A small-molecule ligand and the protein it binds are described below.
Small molecule (SMILES): CC(=O)N[C@@H]1[C@@H](O)[C@H](O)[C@@H](CO)O[C@H]1O

Binding-site contacts:
Ligand atom C1 contacts residue ASN202 of chain 1.C at 1.5 Å.
Ligand atom C3 contacts residue ASN202 of chain 1.C at 3.8 Å.
Ligand atom O7 contacts residue ASN202 of chain 1.C at 3.8 Å.
Ligand atom C6 contacts residue TYR240 of chain 1.C at 3.6 Å (hydrophobic).
Ligand atom O6 contacts residue TYR240 of chain 1.C at 3.5 Å (h-bond).
Ligand atom C5 contacts residue ASN202 of chain 1.C at 3.7 Å.
Ligand atom C1 contacts residue ASN287 of chain 1.C at 4.4 Å.
Ligand atom C4 contacts residue ASN202 of chain 1.C at 4.2 Å.
Ligand atom C2 contacts residue ASN202 of chain 1.C at 2.5 Å.
Ligand atom C5 contacts residue ASN287 of chain 1.C at 4.4 Å.
Ligand atom C8 contacts residue ASN202 of chain 1.C at 4.3 Å.
Ligand atom O5 contacts residue ASN287 of chain 1.C at 4.5 Å.
Ligand atom O5 contacts residue ASN202 of chain 1.C at 2.4 Å (h-bond).
Ligand atom C5 contacts residue TYR240 of chain 1.C at 4.4 Å (hydrophobic).
Ligand atom N2 contacts residue ASN202 of chain 1.C at 2.9 Å (h-bond).
Ligand atom O5 contacts residue TYR240 of chain 1.C at 3.8 Å.
Ligand atom C7 contacts residue ASN202 of chain 1.C at 3.5 Å.

Sequence of chain 1.C:
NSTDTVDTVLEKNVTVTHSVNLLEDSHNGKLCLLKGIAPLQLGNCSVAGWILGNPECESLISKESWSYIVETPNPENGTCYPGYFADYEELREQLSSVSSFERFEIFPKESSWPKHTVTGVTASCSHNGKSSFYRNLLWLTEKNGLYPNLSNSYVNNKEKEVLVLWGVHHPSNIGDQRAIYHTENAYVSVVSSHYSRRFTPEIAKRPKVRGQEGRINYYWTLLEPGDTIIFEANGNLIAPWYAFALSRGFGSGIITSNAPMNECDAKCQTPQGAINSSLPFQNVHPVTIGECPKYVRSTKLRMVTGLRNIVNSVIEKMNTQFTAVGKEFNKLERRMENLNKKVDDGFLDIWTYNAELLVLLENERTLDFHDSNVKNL